Sequence of chain 1.A:
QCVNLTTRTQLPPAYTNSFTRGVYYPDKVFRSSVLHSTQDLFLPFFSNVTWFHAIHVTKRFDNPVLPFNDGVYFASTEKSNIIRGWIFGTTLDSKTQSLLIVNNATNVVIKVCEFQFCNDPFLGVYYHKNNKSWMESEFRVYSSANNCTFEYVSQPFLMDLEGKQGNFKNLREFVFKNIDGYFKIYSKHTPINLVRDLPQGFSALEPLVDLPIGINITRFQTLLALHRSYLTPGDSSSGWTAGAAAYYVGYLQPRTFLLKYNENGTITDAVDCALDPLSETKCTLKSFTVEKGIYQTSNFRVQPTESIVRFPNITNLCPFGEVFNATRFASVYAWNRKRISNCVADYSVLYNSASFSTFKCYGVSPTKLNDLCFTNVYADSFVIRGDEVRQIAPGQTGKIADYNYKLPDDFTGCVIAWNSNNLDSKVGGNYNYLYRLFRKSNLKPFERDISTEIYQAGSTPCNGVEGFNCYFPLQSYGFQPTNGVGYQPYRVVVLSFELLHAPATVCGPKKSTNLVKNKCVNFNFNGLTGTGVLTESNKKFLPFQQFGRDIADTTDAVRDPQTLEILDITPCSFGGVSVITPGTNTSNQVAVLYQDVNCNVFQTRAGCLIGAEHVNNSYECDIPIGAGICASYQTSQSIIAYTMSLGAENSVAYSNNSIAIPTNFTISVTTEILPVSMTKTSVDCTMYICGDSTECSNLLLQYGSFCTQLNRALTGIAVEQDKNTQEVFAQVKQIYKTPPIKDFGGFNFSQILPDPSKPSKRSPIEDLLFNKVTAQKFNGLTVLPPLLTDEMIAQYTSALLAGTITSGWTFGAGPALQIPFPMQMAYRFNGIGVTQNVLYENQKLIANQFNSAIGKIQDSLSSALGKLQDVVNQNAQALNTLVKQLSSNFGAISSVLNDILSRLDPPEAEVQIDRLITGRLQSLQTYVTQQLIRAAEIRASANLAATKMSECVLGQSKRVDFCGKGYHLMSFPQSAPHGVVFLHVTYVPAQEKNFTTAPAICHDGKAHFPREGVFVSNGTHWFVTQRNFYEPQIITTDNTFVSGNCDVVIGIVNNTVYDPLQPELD

Binding-site contacts:
Ligand atom N2 contacts residue ASN331 of chain 1.A at 2.9 Å (h-bond).
Ligand atom N2 contacts residue PRO579 of chain 1.A at 4.4 Å.
Ligand atom N2 contacts residue GLN580 of chain 1.A at 3.4 Å (h-bond).
Ligand atom O3 contacts residue GLN580 of chain 1.A at 4.3 Å.
Ligand atom C7 contacts residue PRO579 of chain 1.A at 4.3 Å (hydrophobic).
Ligand atom C7 contacts residue GLN580 of chain 1.A at 3.7 Å.
Ligand atom C3 contacts residue GLN580 of chain 1.A at 4.4 Å.
Ligand atom C7 contacts residue ASN331 of chain 1.A at 3.6 Å.
Ligand atom C2 contacts residue GLN580 of chain 1.A at 4.5 Å.
Ligand atom O7 contacts residue PRO579 of chain 1.A at 3.5 Å (h-bond).
Ligand atom C3 contacts residue ASN331 of chain 1.A at 3.8 Å.
Ligand atom O7 contacts residue GLN580 of chain 1.A at 3.4 Å (h-bond).
Ligand atom C1 contacts residue ASN331 of chain 1.A at 1.4 Å.
Ligand atom C4 contacts residue ASN331 of chain 1.A at 4.2 Å.
Ligand atom C2 contacts residue ASN331 of chain 1.A at 2.5 Å.
Ligand atom O7 contacts residue ASN331 of chain 1.A at 4.5 Å.
Ligand atom C5 contacts residue ASN331 of chain 1.A at 3.7 Å.
Ligand atom O5 contacts residue ASN331 of chain 1.A at 2.4 Å (h-bond).
Ligand atom C8 contacts residue ASN331 of chain 1.A at 4.0 Å.

A small-molecule ligand and the protein it binds are described below.
Small molecule (SMILES): CC(=O)N[C@@H]1[C@@H](O)[C@H](O)[C@@H](CO)O[C@H]1O